Sequence of chain 1.A:
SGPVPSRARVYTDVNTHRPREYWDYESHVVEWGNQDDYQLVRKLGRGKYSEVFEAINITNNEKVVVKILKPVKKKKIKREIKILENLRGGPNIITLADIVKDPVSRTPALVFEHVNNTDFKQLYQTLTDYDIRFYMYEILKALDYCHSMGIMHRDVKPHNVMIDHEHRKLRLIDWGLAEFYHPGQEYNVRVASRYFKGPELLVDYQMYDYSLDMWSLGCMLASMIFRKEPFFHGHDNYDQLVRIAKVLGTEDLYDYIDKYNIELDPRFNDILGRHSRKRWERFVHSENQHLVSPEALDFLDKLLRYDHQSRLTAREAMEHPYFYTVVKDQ

Binding-site contacts:
Ligand atom C3 contacts residue VAL163 of chain 1.A at 3.1 Å (hydrophobic).
Ligand atom S contacts residue VAL54 of chain 1.A at 3.9 Å.
Ligand atom C17 contacts residue MET164 of chain 1.A at 3.8 Å (hydrophobic).
Ligand atom C24 contacts residue MET226 of chain 1.A at 3.7 Å (hydrophobic).
Ligand atom CL contacts residue MET226 of chain 1.A at 3.8 Å.
Ligand atom C4 contacts residue VAL163 of chain 1.A at 3.8 Å (hydrophobic).
Ligand atom C25 contacts residue MET222 of chain 1.A at 3.9 Å (hydrophobic).
Ligand atom N2 contacts residue VAL67 of chain 1.A at 3.4 Å.
Ligand atom C9 contacts residue VAL54 of chain 1.A at 3.8 Å (hydrophobic).
Ligand atom O1 contacts residue LEU46 of chain 1.A at 3.6 Å.
Ligand atom C11 contacts residue ASP176 of chain 1.A at 3.6 Å.
Ligand atom N2 contacts residue MET164 of chain 1.A at 3.5 Å (h-bond).
Ligand atom C2 contacts residue VAL163 of chain 1.A at 3.5 Å (hydrophobic).
Ligand atom C26 contacts residue MET226 of chain 1.A at 3.8 Å (hydrophobic).
Ligand atom C19 contacts residue VAL163 of chain 1.A at 3.9 Å (hydrophobic).
Ligand atom N contacts residue VAL163 of chain 1.A at 3.2 Å (h-bond).
Ligand atom C7 contacts residue HIS161 of chain 1.A at 3.9 Å.
Ligand atom C16 contacts residue VAL67 of chain 1.A at 3.5 Å (hydrophobic).
Ligand atom C17 contacts residue VAL67 of chain 1.A at 3.8 Å (hydrophobic).
Ligand atom C10 contacts residue ILE175 of chain 1.A at 3.9 Å (hydrophobic).
Ligand atom C4 contacts residue ASN119 of chain 1.A at 3.9 Å.
Ligand atom C15 contacts residue MET164 of chain 1.A at 3.2 Å (hydrophobic).
Ligand atom C18 contacts residue PRO160 of chain 1.A at 3.3 Å (hydrophobic).
Ligand atom C26 contacts residue MET222 of chain 1.A at 3.6 Å (hydrophobic).
Ligand atom C14 contacts residue MET164 of chain 1.A at 3.9 Å (hydrophobic).
Ligand atom C2 contacts residue PRO160 of chain 1.A at 3.7 Å (hydrophobic).
Ligand atom C3 contacts residue PRO160 of chain 1.A at 3.8 Å (hydrophobic).
Ligand atom C5 contacts residue PRO160 of chain 1.A at 3.9 Å (hydrophobic).
Ligand atom C16 contacts residue MET164 of chain 1.A at 3.2 Å (hydrophobic).
Ligand atom C23 contacts residue TYR137 of chain 1.A at 3.8 Å (hydrophobic).
Ligand atom O1 contacts residue VAL54 of chain 1.A at 3.7 Å.
Ligand atom C11 contacts residue ILE175 of chain 1.A at 3.8 Å (hydrophobic).
Ligand atom C10 contacts residue VAL54 of chain 1.A at 3.7 Å (hydrophobic).
Ligand atom C6 contacts residue ASN119 of chain 1.A at 3.8 Å.
Ligand atom N contacts residue PRO160 of chain 1.A at 2.9 Å (h-bond).
Ligand atom C25 contacts residue MET226 of chain 1.A at 3.5 Å (hydrophobic).
Ligand atom C18 contacts residue VAL163 of chain 1.A at 3.0 Å (hydrophobic).
Ligand atom C5 contacts residue HIS161 of chain 1.A at 3.4 Å.
Ligand atom C7 contacts residue MET164 of chain 1.A at 3.9 Å (hydrophobic).
Ligand atom O contacts residue VAL54 of chain 1.A at 3.7 Å.

The protein below binds the small molecule below.
Small molecule (SMILES): O=S(=O)(NCCCCCNCc1ccc(-c2ccccc2)c(Cl)c1)c1cccc2cnccc12